Sequence of chain 1.D:
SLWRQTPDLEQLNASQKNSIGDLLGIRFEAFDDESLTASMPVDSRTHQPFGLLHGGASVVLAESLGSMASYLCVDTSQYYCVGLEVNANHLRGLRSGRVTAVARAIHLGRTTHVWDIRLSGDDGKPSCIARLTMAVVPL

Binding-site contacts:
Ligand atom CEP contacts residue LEU85 of chain 1.C at 3.4 Å (hydrophobic).
Ligand atom C7B contacts residue HIS55 of chain 1.D at 3.5 Å.
Ligand atom O6A contacts residue THR112 of chain 1.F at 3.6 Å (h-bond).
Ligand atom P2A contacts residue THR112 of chain 1.F at 3.6 Å.
Ligand atom O1B contacts residue HIS55 of chain 1.D at 3.5 Å (h-bond).
Ligand atom CAP contacts residue LEU92 of chain 1.D at 3.5 Å (hydrophobic).
Ligand atom C7P contacts residue HIS91 of chain 1.D at 3.6 Å.
Ligand atom N4P contacts residue GLY84 of chain 1.C at 2.9 Å (h-bond).
Ligand atom O4A contacts residue THR113 of chain 1.F at 2.5 Å (h-bond).
Ligand atom O7A contacts residue PRO127 of chain 1.D at 3.3 Å (h-bond).
Ligand atom OAP contacts residue HIS91 of chain 1.D at 3.5 Å (h-bond).
Ligand atom CB contacts residue GLU64 of chain 1.C at 3.4 Å.
Ligand atom O5A contacts residue THR112 of chain 1.F at 2.8 Å (h-bond).
Ligand atom O5A contacts residue ARG111 of chain 1.F at 3.1 Å (salt-bridge).
Ligand atom C5D contacts residue HIS108 of chain 1.F at 3.5 Å.
Ligand atom N4P contacts residue HIS91 of chain 1.D at 3.5 Å.
Ligand atom C4B contacts residue SER68 of chain 1.C at 3.5 Å.
Ligand atom CB contacts residue SER68 of chain 1.C at 3.6 Å.
Ligand atom C2P contacts residue LEU54 of chain 1.D at 3.6 Å (hydrophobic).
Ligand atom CB contacts residue GLY84 of chain 1.C at 3.4 Å.
Ligand atom O7A contacts residue ARG93 of chain 1.D at 3.4 Å.
Ligand atom O1B contacts residue GLU64 of chain 1.C at 3.4 Å (salt-bridge).
Ligand atom O2A contacts residue GLY110 of chain 1.F at 3.6 Å.
Ligand atom C6P contacts residue GLY84 of chain 1.C at 3.2 Å.
Ligand atom C9P contacts residue LEU92 of chain 1.D at 3.5 Å (hydrophobic).
Ligand atom C2B contacts residue SER68 of chain 1.C at 3.5 Å.
Ligand atom C7B contacts residue GLN49 of chain 1.D at 3.4 Å.
Ligand atom O2A contacts residue ARG111 of chain 1.F at 3.1 Å (salt-bridge).
Ligand atom C7P contacts residue ARG93 of chain 1.D at 3.5 Å.
Ligand atom N8P contacts residue LEU92 of chain 1.D at 3.4 Å.
Ligand atom O4A contacts residue GLY110 of chain 1.F at 3.6 Å.
Ligand atom O3A contacts residue HIS108 of chain 1.F at 3.2 Å (h-bond).
Ligand atom N8P contacts residue HIS91 of chain 1.D at 3.0 Å (h-bond).
Ligand atom O1B contacts residue GLY56 of chain 1.D at 3.0 Å (h-bond).
Ligand atom C5P contacts residue GLY84 of chain 1.C at 3.6 Å.
Ligand atom O9A contacts residue HIS108 of chain 1.F at 3.2 Å (h-bond).
Ligand atom C3B contacts residue SER68 of chain 1.C at 3.4 Å.
Ligand atom O4A contacts residue HIS108 of chain 1.F at 3.1 Å (h-bond).
Ligand atom S1P contacts residue GLY84 of chain 1.C at 3.4 Å (h-bond).
Ligand atom OAP contacts residue LEU92 of chain 1.D at 2.7 Å (h-bond).

Sequence of chain 1.F:
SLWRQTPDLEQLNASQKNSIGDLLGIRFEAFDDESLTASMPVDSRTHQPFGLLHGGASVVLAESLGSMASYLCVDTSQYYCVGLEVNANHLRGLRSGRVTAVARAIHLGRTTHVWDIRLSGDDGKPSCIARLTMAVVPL

Sequence of chain 1.C:
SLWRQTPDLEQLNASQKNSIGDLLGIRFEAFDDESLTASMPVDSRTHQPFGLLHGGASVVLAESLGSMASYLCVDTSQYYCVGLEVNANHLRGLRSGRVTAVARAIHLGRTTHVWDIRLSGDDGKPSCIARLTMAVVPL

The small molecule below binds the protein below.
Small molecule (SMILES): CC(C)(CO[P](=O)(O)O[P](=O)(O)OC[C@H]1O[C@@H](n2cnc3c(N)ncnc32)[C@H](O)[C@@H]1OP(=O)(O)O)[C@@H](O)C(=O)NCCC(=O)NCCSCC(=O)c1ccccc1